The small molecule below binds the protein below.
Small molecule (SMILES): O=C(O)CC[C@@H]1NC(=O)NC1=O

Sequence of chain 1.A:
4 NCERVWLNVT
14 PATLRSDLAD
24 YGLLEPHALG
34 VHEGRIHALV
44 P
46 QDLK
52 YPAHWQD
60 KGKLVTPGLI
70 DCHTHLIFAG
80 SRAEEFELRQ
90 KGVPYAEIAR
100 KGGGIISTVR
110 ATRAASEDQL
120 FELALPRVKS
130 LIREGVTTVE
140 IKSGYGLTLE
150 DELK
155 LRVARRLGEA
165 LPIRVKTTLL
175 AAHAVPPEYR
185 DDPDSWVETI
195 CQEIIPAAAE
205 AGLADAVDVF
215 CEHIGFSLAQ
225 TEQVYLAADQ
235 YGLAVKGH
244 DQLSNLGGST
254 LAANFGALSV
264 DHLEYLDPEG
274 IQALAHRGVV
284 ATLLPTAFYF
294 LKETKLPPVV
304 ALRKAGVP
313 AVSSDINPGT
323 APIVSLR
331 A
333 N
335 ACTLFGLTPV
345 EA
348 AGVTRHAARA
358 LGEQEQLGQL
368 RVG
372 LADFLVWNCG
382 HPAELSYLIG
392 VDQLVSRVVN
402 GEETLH

Binding-site contacts:
Ligand atom O2 contacts residue THR322 of chain 1.A at 2.8 Å (h-bond).
Ligand atom N1 contacts residue HIS265 of chain 1.A at 3.8 Å.
Ligand atom O9 contacts residue TYR144 of chain 1.A at 2.7 Å (h-bond).
Ligand atom C6 contacts residue THR322 of chain 1.A at 3.6 Å.
Ligand atom C5 contacts residue GLN245 of chain 1.A at 3.9 Å.
Ligand atom C3 contacts residue ASN319 of chain 1.A at 4.1 Å.
Ligand atom O10 contacts residue ARG81 of chain 1.A at 2.9 Å (salt-bridge).
Ligand atom O9 contacts residue ARG81 of chain 1.A at 3.0 Å (salt-bridge).
Ligand atom O10 contacts residue ILE104 of chain 1.A at 4.0 Å.
Ligand atom N1 contacts residue HIS242 of chain 1.A at 4.0 Å.
Ligand atom C7 contacts residue TYR144 of chain 1.A at 3.2 Å (hydrophobic).
Ligand atom O5 contacts residue HIS177 of chain 1.A at 3.5 Å (h-bond).
Ligand atom O9 contacts residue ILE104 of chain 1.A at 4.1 Å.
Ligand atom O5 contacts residue HIS242 of chain 1.A at 3.2 Å.
Ligand atom C6 contacts residue ASN319 of chain 1.A at 3.8 Å.
Ligand atom C8 contacts residue ILE104 of chain 1.A at 4.2 Å (hydrophobic).
Ligand atom C8 contacts residue TYR144 of chain 1.A at 3.4 Å (hydrophobic).
Ligand atom C3 contacts residue HIS177 of chain 1.A at 4.0 Å.
Ligand atom N4 contacts residue HIS177 of chain 1.A at 2.7 Å (h-bond).
Ligand atom O9 contacts residue GLY321 of chain 1.A at 3.5 Å (h-bond).
Ligand atom O10 contacts residue GLY321 of chain 1.A at 3.6 Å.
Ligand atom C7 contacts residue ASN319 of chain 1.A at 3.5 Å.
Ligand atom N1 contacts residue GLN245 of chain 1.A at 2.9 Å (h-bond).
Ligand atom O9 contacts residue ASN319 of chain 1.A at 3.8 Å.
Ligand atom O5 contacts residue GLN245 of chain 1.A at 4.1 Å.
Ligand atom N4 contacts residue HIS242 of chain 1.A at 4.2 Å.
Ligand atom C5 contacts residue HIS242 of chain 1.A at 3.5 Å.
Ligand atom C8 contacts residue ASN319 of chain 1.A at 3.7 Å.
Ligand atom C2 contacts residue THR322 of chain 1.A at 3.5 Å.
Ligand atom C2 contacts residue HIS265 of chain 1.A at 4.1 Å.
Ligand atom C2 contacts residue GLN245 of chain 1.A at 3.6 Å.
Ligand atom C8 contacts residue ARG81 of chain 1.A at 3.6 Å.
Ligand atom O2 contacts residue GLN245 of chain 1.A at 2.9 Å (h-bond).
Ligand atom C8 contacts residue GLY321 of chain 1.A at 3.7 Å.
Ligand atom C3 contacts residue THR322 of chain 1.A at 3.7 Å.
Ligand atom O9 contacts residue PRO320 of chain 1.A at 4.1 Å.
Ligand atom C5 contacts residue HIS177 of chain 1.A at 3.5 Å.
Ligand atom C7 contacts residue HIS177 of chain 1.A at 3.9 Å.
Ligand atom O2 contacts residue HIS265 of chain 1.A at 4.1 Å.
Ligand atom O5 contacts residue PHE214 of chain 1.A at 3.1 Å.